Binding-site contacts:
Ligand atom C3 contacts residue ASN1071 of chain 1.C at 3.8 Å.
Ligand atom C5 contacts residue ASN1071 of chain 1.C at 3.7 Å.
Ligand atom C5 contacts residue ALA703 of chain 1.C at 4.1 Å (hydrophobic).
Ligand atom C3 contacts residue ALA703 of chain 1.C at 4.4 Å (hydrophobic).
Ligand atom C7 contacts residue ASN1071 of chain 1.C at 3.3 Å.
Ligand atom O2 contacts residue ASN1071 of chain 1.C at 4.4 Å.
Ligand atom O4 contacts residue ALA703 of chain 1.C at 4.4 Å.
Ligand atom C8 contacts residue GLU1069 of chain 1.C at 3.6 Å.
Ligand atom C1 contacts residue ASN1071 of chain 1.C at 1.4 Å.
Ligand atom O7 contacts residue ALA703 of chain 1.C at 4.2 Å.
Ligand atom C8 contacts residue ASN1071 of chain 1.C at 4.0 Å.
Ligand atom C2 contacts residue ASN1071 of chain 1.C at 2.5 Å.
Ligand atom N2 contacts residue ASN1071 of chain 1.C at 3.0 Å (h-bond).
Ligand atom O5 contacts residue ASN1071 of chain 1.C at 2.3 Å (h-bond).
Ligand atom C4 contacts residue ASN1071 of chain 1.C at 4.2 Å.
Ligand atom O7 contacts residue ASN1071 of chain 1.C at 3.3 Å (h-bond).
Ligand atom C2 contacts residue ASN1071 of chain 1.C at 4.1 Å.

A protein and the small-molecule ligand that binds it are described below.
Small molecule (SMILES): CC(=O)N[C@H]1[C@H](O[C@H]2[C@H](O)[C@@H](NC(C)=O)CO[C@@H]2CO[C@@H]2O[C@@H](C)[C@@H](O)[C@@H](O)[C@@H]2O)O[C@H](CO)[C@@H](O)[C@@H]1O

Sequence of chain 1.C:
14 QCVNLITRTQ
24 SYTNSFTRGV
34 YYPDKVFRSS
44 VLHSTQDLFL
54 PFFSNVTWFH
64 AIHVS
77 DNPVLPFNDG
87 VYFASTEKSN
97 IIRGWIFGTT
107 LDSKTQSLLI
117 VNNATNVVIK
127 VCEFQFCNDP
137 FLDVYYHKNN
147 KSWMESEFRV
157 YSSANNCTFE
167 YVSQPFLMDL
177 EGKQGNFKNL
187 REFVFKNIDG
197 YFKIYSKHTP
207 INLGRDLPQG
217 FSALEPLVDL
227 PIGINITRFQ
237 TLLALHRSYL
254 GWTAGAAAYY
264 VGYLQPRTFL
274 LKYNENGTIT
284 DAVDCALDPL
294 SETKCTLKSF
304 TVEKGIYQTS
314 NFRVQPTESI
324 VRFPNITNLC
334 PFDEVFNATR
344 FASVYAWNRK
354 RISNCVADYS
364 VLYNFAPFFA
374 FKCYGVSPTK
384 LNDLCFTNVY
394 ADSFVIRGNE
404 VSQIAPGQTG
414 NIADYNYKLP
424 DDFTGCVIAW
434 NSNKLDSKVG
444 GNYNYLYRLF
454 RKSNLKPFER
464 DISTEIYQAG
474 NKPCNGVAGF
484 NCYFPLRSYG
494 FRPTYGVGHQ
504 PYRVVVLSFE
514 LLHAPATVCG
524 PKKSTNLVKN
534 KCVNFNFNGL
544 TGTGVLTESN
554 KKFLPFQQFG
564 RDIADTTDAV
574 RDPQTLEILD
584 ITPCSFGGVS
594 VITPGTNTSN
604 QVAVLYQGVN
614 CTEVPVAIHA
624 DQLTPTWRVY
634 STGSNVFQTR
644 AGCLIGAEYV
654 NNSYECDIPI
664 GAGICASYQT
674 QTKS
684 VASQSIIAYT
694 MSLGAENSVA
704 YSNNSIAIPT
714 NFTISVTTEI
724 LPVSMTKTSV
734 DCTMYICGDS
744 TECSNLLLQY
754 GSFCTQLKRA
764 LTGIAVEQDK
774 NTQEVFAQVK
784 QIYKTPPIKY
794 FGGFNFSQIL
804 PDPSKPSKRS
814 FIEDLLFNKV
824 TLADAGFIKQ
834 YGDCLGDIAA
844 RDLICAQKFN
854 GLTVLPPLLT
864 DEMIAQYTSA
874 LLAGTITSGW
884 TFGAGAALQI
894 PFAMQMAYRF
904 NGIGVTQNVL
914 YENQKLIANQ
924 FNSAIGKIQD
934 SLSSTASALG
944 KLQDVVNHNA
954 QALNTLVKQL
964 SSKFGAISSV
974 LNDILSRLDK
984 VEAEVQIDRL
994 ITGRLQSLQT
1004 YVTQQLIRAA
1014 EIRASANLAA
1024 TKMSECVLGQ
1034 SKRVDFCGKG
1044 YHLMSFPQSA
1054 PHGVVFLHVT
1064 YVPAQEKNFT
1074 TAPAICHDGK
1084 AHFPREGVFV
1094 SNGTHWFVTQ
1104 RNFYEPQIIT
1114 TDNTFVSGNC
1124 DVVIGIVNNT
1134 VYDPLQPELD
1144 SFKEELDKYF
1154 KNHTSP